Sequence of chain 1.B:
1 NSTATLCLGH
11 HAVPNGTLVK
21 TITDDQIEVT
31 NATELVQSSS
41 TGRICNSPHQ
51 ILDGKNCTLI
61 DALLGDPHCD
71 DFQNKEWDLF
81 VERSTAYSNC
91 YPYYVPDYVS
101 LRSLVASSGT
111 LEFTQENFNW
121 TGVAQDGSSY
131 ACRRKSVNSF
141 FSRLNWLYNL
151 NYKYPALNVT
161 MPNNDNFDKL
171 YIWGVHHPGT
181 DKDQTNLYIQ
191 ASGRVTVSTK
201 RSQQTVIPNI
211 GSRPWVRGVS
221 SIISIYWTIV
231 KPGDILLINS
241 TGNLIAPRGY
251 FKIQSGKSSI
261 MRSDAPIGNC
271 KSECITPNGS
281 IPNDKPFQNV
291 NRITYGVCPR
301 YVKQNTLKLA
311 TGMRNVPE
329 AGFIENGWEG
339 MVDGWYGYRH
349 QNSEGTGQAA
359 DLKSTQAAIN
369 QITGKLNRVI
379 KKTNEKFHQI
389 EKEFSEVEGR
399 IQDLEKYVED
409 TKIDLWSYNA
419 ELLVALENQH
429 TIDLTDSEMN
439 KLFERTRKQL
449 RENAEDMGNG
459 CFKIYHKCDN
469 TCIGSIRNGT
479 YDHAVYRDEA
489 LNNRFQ

This small molecule binds to this protein.
Small molecule (SMILES): CC(=O)N[C@@H]1[C@@H](O)[C@H](O)[C@@H](CO)O[C@H]1O

Binding-site contacts:
Ligand atom C3 contacts residue THR121 of chain 1.B at 4.5 Å.
Ligand atom C3 contacts residue ASN119 of chain 1.B at 3.9 Å.
Ligand atom C2 contacts residue ASN119 of chain 1.B at 2.7 Å.
Ligand atom C1 contacts residue ASN119 of chain 1.B at 1.4 Å.
Ligand atom O6 contacts residue THR121 of chain 1.B at 4.0 Å.
Ligand atom C1 contacts residue THR121 of chain 1.B at 3.6 Å.
Ligand atom N2 contacts residue THR121 of chain 1.B at 4.3 Å.
Ligand atom C5 contacts residue ASN119 of chain 1.B at 3.5 Å.
Ligand atom C5 contacts residue THR121 of chain 1.B at 3.5 Å.
Ligand atom N2 contacts residue ASN119 of chain 1.B at 3.3 Å (h-bond).
Ligand atom C7 contacts residue ASN119 of chain 1.B at 3.4 Å.
Ligand atom O5 contacts residue THR121 of chain 1.B at 3.6 Å.
Ligand atom O5 contacts residue ASN119 of chain 1.B at 2.1 Å (h-bond).
Ligand atom C6 contacts residue ASN119 of chain 1.B at 4.4 Å.
Ligand atom C4 contacts residue ASN119 of chain 1.B at 4.2 Å.
Ligand atom C6 contacts residue THR121 of chain 1.B at 4.1 Å.
Ligand atom O7 contacts residue ASN119 of chain 1.B at 2.9 Å (h-bond).